Sequence of chain 11.E:
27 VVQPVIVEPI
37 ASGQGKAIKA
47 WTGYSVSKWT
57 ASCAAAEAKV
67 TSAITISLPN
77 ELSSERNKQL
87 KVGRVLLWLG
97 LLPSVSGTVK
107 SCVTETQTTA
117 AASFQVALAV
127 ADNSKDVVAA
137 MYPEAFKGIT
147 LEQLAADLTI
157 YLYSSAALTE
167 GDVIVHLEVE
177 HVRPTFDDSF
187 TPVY

Binding-site contacts:
Ligand atom O4' contacts residue GLU140 of chain 11.E at 4.1 Å.
Ligand atom N9 contacts residue LYS143 of chain 11.E at 3.8 Å.
Ligand atom C2' contacts residue LYS143 of chain 11.E at 4.5 Å.
Ligand atom C8 contacts residue LYS143 of chain 11.E at 2.8 Å.
Ligand atom C8 contacts residue GLU140 of chain 11.E at 4.1 Å.
Ligand atom N6 contacts residue TRP47 of chain 11.E at 4.2 Å.
Ligand atom C4 contacts residue TRP47 of chain 11.E at 3.9 Å (hydrophobic).
Ligand atom N1 contacts residue TRP47 of chain 11.E at 3.8 Å.
Ligand atom C8 contacts residue TRP47 of chain 11.E at 4.0 Å (hydrophobic).
Ligand atom O2' contacts residue GLU140 of chain 11.E at 3.0 Å (salt-bridge).
Ligand atom C1' contacts residue GLU140 of chain 11.E at 3.2 Å.
Ligand atom N7 contacts residue TRP47 of chain 11.E at 4.0 Å.
Ligand atom C1' contacts residue TRP47 of chain 11.E at 4.3 Å (hydrophobic).
Ligand atom N3 contacts residue TRP47 of chain 11.E at 3.9 Å.
Ligand atom C2' contacts residue GLU140 of chain 11.E at 3.5 Å.
Ligand atom C5 contacts residue TRP47 of chain 11.E at 4.0 Å (hydrophobic).
Ligand atom N7 contacts residue LYS143 of chain 11.E at 3.7 Å.
Ligand atom N9 contacts residue GLU140 of chain 11.E at 4.1 Å.
Ligand atom C1' contacts residue LYS143 of chain 11.E at 4.0 Å.
Ligand atom C2 contacts residue TRP47 of chain 11.E at 3.8 Å (hydrophobic).
Ligand atom O4' contacts residue LYS143 of chain 11.E at 4.2 Å.
Ligand atom N9 contacts residue TRP47 of chain 11.E at 4.0 Å.
Ligand atom O4' contacts residue TRP47 of chain 11.E at 4.0 Å.
Ligand atom C6 contacts residue TRP47 of chain 11.E at 3.9 Å (hydrophobic).
Ligand atom OP1 contacts residue LYS45 of chain 16.F at 4.3 Å.

A protein and the small-molecule ligand that binds it are described below.
Small molecule (SMILES): Nc1ncnc2c1ncn2[C@@H]1O[C@H](COP(=O)=O)[C@@H](O[P](=O)(O)OC[C@H]2O[C@@H](n3ccc(=O)[nH]c3=O)[C@H](O)[C@@H]2O)[C@H]1O

Sequence of chain 16.F:
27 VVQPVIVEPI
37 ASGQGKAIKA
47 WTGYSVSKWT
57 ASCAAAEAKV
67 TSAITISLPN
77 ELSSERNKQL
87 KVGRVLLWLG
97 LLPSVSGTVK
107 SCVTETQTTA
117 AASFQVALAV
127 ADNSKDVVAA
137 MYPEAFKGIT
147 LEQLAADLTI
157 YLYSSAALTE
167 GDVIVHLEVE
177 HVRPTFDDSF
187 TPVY